Binding-site contacts:
Ligand atom C4 contacts residue VAL91 of chain 1.B at 3.9 Å (hydrophobic).
Ligand atom C7 contacts residue GLN229 of chain 1.B at 3.8 Å.
Ligand atom C7 contacts residue ILE269 of chain 1.B at 3.5 Å (hydrophobic).
Ligand atom N1 contacts residue VAL91 of chain 1.B at 3.9 Å.
Ligand atom C6 contacts residue ASP199 of chain 1.B at 4.3 Å.
Ligand atom C5 contacts residue VAL91 of chain 1.B at 4.4 Å (hydrophobic).
Ligand atom C2 contacts residue SER197 of chain 1.B at 3.6 Å.
Ligand atom C5 contacts residue ASP199 of chain 1.B at 3.4 Å.
Ligand atom C3 contacts residue ILE92 of chain 1.B at 4.4 Å (hydrophobic).
Ligand atom C1 contacts residue SER197 of chain 1.B at 3.4 Å.
Ligand atom C2 contacts residue GLN229 of chain 1.B at 4.0 Å.
Ligand atom C1 contacts residue TYR102 of chain 1.B at 3.6 Å (hydrophobic).
Ligand atom C4 contacts residue ILE92 of chain 1.B at 3.7 Å (hydrophobic).
Ligand atom C4 contacts residue GLN93 of chain 1.B at 3.5 Å.
Ligand atom C7 contacts residue TYR264 of chain 1.B at 3.6 Å (hydrophobic).
Ligand atom C2 contacts residue GLN93 of chain 1.B at 4.3 Å.
Ligand atom N1 contacts residue TRP51 of chain 1.B at 4.3 Å.
Ligand atom C3 contacts residue SER198 of chain 1.B at 4.3 Å.
Ligand atom C3 contacts residue S4M1 of chain 1.I at 4.4 Å.
Ligand atom N1 contacts residue TYR264 of chain 1.B at 4.3 Å.
Ligand atom C6 contacts residue TYR264 of chain 1.B at 4.2 Å (hydrophobic).
Ligand atom C1 contacts residue GLN229 of chain 1.B at 4.1 Å.
Ligand atom C3 contacts residue GLN93 of chain 1.B at 3.2 Å.
Ligand atom C3 contacts residue TYR264 of chain 1.B at 4.2 Å (hydrophobic).
Ligand atom N1 contacts residue PRO265 of chain 1.B at 4.0 Å.
Ligand atom C3 contacts residue SER197 of chain 1.B at 4.4 Å.
Ligand atom C4 contacts residue ASP199 of chain 1.B at 3.8 Å.
Ligand atom C6 contacts residue GLN229 of chain 1.B at 4.3 Å.
Ligand atom N1 contacts residue ASP199 of chain 1.B at 3.2 Å (salt-bridge).
Ligand atom C2 contacts residue SER198 of chain 1.B at 4.4 Å.
Ligand atom C1 contacts residue ASP196 of chain 1.B at 3.7 Å.
Ligand atom C1 contacts residue GLN93 of chain 1.B at 4.4 Å.
Ligand atom C6 contacts residue ILE269 of chain 1.B at 3.2 Å (hydrophobic).
Ligand atom C1 contacts residue S4M1 of chain 1.I at 3.6 Å.
Ligand atom C4 contacts residue TYR264 of chain 1.B at 4.2 Å (hydrophobic).
Ligand atom C2 contacts residue TYR264 of chain 1.B at 4.2 Å (hydrophobic).
Ligand atom C1 contacts residue TYR264 of chain 1.B at 3.8 Å (hydrophobic).

The small molecule below binds the protein below.
Small molecule (SMILES): CC1CCC(N)CC1

Sequence of chain 1.B:
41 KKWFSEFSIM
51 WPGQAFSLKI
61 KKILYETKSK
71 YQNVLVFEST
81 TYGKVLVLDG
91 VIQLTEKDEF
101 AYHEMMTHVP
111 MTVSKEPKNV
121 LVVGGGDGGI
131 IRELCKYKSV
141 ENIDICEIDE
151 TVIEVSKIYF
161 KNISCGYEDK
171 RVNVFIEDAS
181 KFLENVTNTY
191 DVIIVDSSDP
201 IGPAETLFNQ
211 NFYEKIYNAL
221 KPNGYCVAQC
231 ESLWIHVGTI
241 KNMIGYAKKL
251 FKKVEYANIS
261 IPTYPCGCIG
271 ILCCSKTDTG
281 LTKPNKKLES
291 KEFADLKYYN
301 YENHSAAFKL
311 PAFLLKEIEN